The protein below binds the small molecule below.
Small molecule (SMILES): O=C(N[C@H](Cc1c[nH]c2ccccc12)C(=O)Nc1ccncc1)c1ccc(N2CCN(c3ccc(F)c(F)c3)CC2)cc1F

Binding-site contacts:
Ligand atom F1 contacts residue MET338 of chain 3.A at 3.6 Å.
Ligand atom C19 contacts residue MET338 of chain 3.A at 3.6 Å (hydrophobic).
Ligand atom C32 contacts residue TYR96 of chain 3.A at 3.8 Å (hydrophobic).
Ligand atom C3 contacts residue LEU336 of chain 3.A at 3.8 Å (hydrophobic).
Ligand atom F contacts residue PHE28 of chain 3.A at 3.4 Å.
Ligand atom C24 contacts residue MET86 of chain 3.A at 3.5 Å (hydrophobic).
Ligand atom C16 contacts residue PHE28 of chain 3.A at 3.8 Å (hydrophobic).
Ligand atom C4 contacts residue LEU336 of chain 3.A at 3.8 Å (hydrophobic).
Ligand atom C9 contacts residue MET440 of chain 3.A at 3.3 Å (hydrophobic).
Ligand atom F2 contacts residue TYR83 of chain 3.A at 3.7 Å.
Ligand atom F1 contacts residue VAL57 of chain 3.A at 3.9 Å.
Ligand atom N contacts residue HEM1 of chain 3.B at 2.2 Å.
Ligand atom C18 contacts residue MET338 of chain 3.A at 3.5 Å (hydrophobic).
Ligand atom C10 contacts residue MET440 of chain 3.A at 3.3 Å (hydrophobic).
Ligand atom C24 contacts residue PHE270 of chain 3.A at 3.9 Å (hydrophobic).
Ligand atom C21 contacts residue MET340 of chain 3.A at 3.8 Å (hydrophobic).
Ligand atom C26 contacts residue MET86 of chain 3.A at 3.8 Å (hydrophobic).
Ligand atom C2 contacts residue HEM1 of chain 3.B at 3.1 Å.
Ligand atom C26 contacts residue TYR83 of chain 3.A at 3.9 Å (hydrophobic).
Ligand atom C1 contacts residue HEM1 of chain 3.B at 3.1 Å.
Ligand atom C15 contacts residue PHE28 of chain 3.A at 3.5 Å (hydrophobic).
Ligand atom O contacts residue MET440 of chain 3.A at 3.5 Å.
Ligand atom C19 contacts residue MET340 of chain 3.A at 3.5 Å (hydrophobic).
Ligand atom C7 contacts residue MET440 of chain 3.A at 3.8 Å (hydrophobic).
Ligand atom O1 contacts residue ALA271 of chain 3.A at 3.7 Å.
Ligand atom C30 contacts residue ALA271 of chain 3.A at 3.9 Å (hydrophobic).
Ligand atom C contacts residue LEU336 of chain 3.A at 3.9 Å (hydrophobic).
Ligand atom O contacts residue VAL441 of chain 3.A at 3.5 Å.
Ligand atom F2 contacts residue ILE85 of chain 3.A at 3.8 Å.
Ligand atom C2 contacts residue LEU336 of chain 3.A at 3.9 Å (hydrophobic).
Ligand atom C1 contacts residue ALA271 of chain 3.A at 3.5 Å (hydrophobic).
Ligand atom C18 contacts residue MET340 of chain 3.A at 3.6 Å (hydrophobic).
Ligand atom F contacts residue ILE52 of chain 3.A at 3.9 Å.
Ligand atom C contacts residue ALA271 of chain 3.A at 3.5 Å (hydrophobic).
Ligand atom N5 contacts residue TYR83 of chain 3.A at 3.9 Å.
Ligand atom C13 contacts residue PHE28 of chain 3.A at 4.0 Å (hydrophobic).
Ligand atom C31 contacts residue HEM1 of chain 3.B at 3.9 Å.
Ligand atom C29 contacts residue PHE90 of chain 3.A at 3.8 Å (hydrophobic).
Ligand atom O1 contacts residue PHE270 of chain 3.A at 3.7 Å.
Ligand atom C17 contacts residue MET338 of chain 3.A at 3.7 Å (hydrophobic).

Sequence of chain 3.A:
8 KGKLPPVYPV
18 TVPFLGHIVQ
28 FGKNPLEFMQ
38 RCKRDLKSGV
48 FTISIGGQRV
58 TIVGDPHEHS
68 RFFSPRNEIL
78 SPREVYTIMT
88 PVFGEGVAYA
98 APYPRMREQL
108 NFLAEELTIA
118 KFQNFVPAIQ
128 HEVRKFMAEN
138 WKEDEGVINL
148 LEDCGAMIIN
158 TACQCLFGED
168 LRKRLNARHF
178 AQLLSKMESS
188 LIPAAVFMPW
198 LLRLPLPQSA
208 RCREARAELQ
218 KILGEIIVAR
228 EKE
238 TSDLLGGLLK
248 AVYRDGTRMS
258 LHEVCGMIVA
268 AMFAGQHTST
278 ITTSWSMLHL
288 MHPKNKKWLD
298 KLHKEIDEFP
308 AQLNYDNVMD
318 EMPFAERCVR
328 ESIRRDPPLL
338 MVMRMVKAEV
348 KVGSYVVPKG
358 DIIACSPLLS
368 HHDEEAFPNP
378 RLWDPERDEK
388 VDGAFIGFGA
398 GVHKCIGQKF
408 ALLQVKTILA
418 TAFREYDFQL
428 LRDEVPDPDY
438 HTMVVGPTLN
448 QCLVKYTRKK

Sequence of chain 2.A:
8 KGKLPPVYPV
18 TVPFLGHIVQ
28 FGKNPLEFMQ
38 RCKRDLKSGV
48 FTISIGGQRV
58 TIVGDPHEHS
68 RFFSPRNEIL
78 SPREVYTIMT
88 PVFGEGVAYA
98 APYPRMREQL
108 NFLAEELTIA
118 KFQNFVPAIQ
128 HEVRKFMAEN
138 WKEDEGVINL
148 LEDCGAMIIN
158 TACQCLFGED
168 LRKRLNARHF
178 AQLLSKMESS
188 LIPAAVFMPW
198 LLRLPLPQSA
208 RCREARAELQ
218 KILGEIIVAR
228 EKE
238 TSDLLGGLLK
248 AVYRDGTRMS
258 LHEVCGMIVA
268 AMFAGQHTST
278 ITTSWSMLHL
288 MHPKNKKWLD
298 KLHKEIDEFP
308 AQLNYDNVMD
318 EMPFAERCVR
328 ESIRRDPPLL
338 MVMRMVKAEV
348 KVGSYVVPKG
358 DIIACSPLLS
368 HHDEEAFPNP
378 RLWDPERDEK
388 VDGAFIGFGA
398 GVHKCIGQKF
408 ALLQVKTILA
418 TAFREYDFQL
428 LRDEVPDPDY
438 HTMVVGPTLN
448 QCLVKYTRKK